Sequence of chain 1.A:
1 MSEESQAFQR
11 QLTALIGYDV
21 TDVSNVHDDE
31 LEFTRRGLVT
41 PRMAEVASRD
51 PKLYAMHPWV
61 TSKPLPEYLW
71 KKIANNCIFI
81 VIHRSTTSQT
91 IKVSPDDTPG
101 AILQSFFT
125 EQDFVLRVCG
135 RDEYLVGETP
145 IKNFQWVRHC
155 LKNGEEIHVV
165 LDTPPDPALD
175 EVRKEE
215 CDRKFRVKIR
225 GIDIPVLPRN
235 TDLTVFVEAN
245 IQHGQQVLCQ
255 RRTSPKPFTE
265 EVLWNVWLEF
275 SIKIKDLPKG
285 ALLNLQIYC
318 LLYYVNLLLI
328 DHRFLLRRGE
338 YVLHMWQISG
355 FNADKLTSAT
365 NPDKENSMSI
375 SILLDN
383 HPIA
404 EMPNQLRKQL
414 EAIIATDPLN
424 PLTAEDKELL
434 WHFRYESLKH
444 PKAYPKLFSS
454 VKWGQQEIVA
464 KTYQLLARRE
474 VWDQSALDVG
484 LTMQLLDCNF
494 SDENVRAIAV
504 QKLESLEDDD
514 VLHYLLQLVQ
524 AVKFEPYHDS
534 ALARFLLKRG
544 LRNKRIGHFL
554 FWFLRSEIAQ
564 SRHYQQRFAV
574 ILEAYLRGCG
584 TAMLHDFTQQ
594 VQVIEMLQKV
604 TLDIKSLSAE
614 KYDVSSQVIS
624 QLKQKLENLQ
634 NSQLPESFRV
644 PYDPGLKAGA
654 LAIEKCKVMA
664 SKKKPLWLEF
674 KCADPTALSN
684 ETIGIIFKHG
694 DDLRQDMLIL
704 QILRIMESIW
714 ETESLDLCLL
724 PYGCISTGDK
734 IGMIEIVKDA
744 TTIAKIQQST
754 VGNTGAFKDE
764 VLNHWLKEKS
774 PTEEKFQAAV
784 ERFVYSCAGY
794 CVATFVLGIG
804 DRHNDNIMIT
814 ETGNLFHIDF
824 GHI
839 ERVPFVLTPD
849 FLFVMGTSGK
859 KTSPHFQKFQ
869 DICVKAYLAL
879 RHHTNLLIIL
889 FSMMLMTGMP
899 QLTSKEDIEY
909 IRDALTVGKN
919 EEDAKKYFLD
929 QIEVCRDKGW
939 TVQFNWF

Binding-site contacts:
Ligand atom C3 contacts residue LYS741 of chain 1.A at 3.2 Å.
Ligand atom N10 contacts residue TRP670 of chain 1.A at 3.5 Å.
Ligand atom F31 contacts residue ILE689 of chain 1.A at 3.3 Å.
Ligand atom C5 contacts residue ASP742 of chain 1.A at 3.6 Å.
Ligand atom C24 contacts residue ILE737 of chain 1.A at 3.8 Å (hydrophobic).
Ligand atom N6 contacts residue TRP670 of chain 1.A at 3.5 Å.
Ligand atom C9 contacts residue TRP670 of chain 1.A at 3.4 Å (hydrophobic).
Ligand atom N27 contacts residue ASP822 of chain 1.A at 3.3 Å (salt-bridge).
Ligand atom C19 contacts residue ILE821 of chain 1.A at 3.8 Å (hydrophobic).
Ligand atom C3 contacts residue TRP670 of chain 1.A at 3.5 Å (hydrophobic).
Ligand atom C11 contacts residue TRP670 of chain 1.A at 3.6 Å (hydrophobic).
Ligand atom S23 contacts residue ILE737 of chain 1.A at 3.6 Å.
Ligand atom C7 contacts residue ALA743 of chain 1.A at 3.5 Å (hydrophobic).
Ligand atom O4 contacts residue ASP742 of chain 1.A at 2.8 Å (salt-bridge).
Ligand atom C7 contacts residue TRP670 of chain 1.A at 3.4 Å (hydrophobic).
Ligand atom F33 contacts residue LYS691 of chain 1.A at 3.1 Å.
Ligand atom C13 contacts residue ILE689 of chain 1.A at 3.8 Å (hydrophobic).
Ligand atom S23 contacts residue ILE821 of chain 1.A at 3.5 Å.
Ligand atom C17 contacts residue PHE819 of chain 1.A at 3.8 Å (hydrophobic).
Ligand atom C34 contacts residue VAL740 of chain 1.A at 3.6 Å (hydrophobic).
Ligand atom N27 contacts residue LYS691 of chain 1.A at 3.7 Å.
Ligand atom N25 contacts residue ILE737 of chain 1.A at 3.5 Å.
Ligand atom N25 contacts residue ASP822 of chain 1.A at 3.6 Å (salt-bridge).
Ligand atom C8 contacts residue ALA743 of chain 1.A at 3.8 Å (hydrophobic).
Ligand atom S23 contacts residue TYR725 of chain 1.A at 3.3 Å.
Ligand atom O4 contacts residue LYS741 of chain 1.A at 3.8 Å.
Ligand atom O16 contacts residue ILE739 of chain 1.A at 3.6 Å.
Ligand atom C26 contacts residue ASP822 of chain 1.A at 2.9 Å.
Ligand atom C34 contacts residue ILE739 of chain 1.A at 3.7 Å (hydrophobic).
Ligand atom C18 contacts residue GLU738 of chain 1.A at 3.7 Å.
Ligand atom C3 contacts residue ILE739 of chain 1.A at 3.7 Å (hydrophobic).
Ligand atom N6 contacts residue ALA743 of chain 1.A at 3.7 Å.
Ligand atom C7 contacts residue VAL740 of chain 1.A at 3.8 Å (hydrophobic).
Ligand atom C14 contacts residue ILE689 of chain 1.A at 3.8 Å (hydrophobic).
Ligand atom C8 contacts residue TRP670 of chain 1.A at 3.3 Å (hydrophobic).
Ligand atom O16 contacts residue GLU738 of chain 1.A at 3.5 Å (salt-bridge).
Ligand atom C17 contacts residue VAL740 of chain 1.A at 3.6 Å (hydrophobic).
Ligand atom O16 contacts residue VAL740 of chain 1.A at 2.9 Å (h-bond).
Ligand atom C2 contacts residue ASP742 of chain 1.A at 3.6 Å.
Ligand atom C26 contacts residue ASP694 of chain 1.A at 3.8 Å.

A protein and the small-molecule ligand that binds it are described below.
Small molecule (SMILES): CC(C)(O)Cn1cc(-c2ccc3c(c2)OCCc2sc(-c4ncnn4CC(F)(F)F)nc2-3)cn1